The protein below binds the small molecule below.
Small molecule (SMILES): CC(=O)N[C@H]1[C@H](O[C@H]2[C@H](O)[C@@H](NC(C)=O)CO[C@@H]2CO)O[C@H](CO)[C@@H](O[C@@H]2O[C@H](CO)[C@@H](O)[C@H](O)[C@@H]2O)[C@@H]1O

Binding-site contacts:
Ligand atom O7 contacts residue ASN267 of chain 1.E at 3.5 Å (h-bond).
Ligand atom C8 contacts residue ASN267 of chain 1.E at 3.9 Å.
Ligand atom C8 contacts residue GLN408 of chain 1.E at 4.0 Å.
Ligand atom C5 contacts residue ASN267 of chain 1.E at 3.6 Å.
Ligand atom C8 contacts residue GLY407 of chain 1.E at 4.5 Å.
Ligand atom C4 contacts residue ASN267 of chain 1.E at 4.2 Å.
Ligand atom O6 contacts residue ILE288 of chain 1.E at 4.2 Å.
Ligand atom C3 contacts residue ASN267 of chain 1.E at 3.8 Å.
Ligand atom N2 contacts residue ASN267 of chain 1.E at 2.9 Å (h-bond).
Ligand atom C1 contacts residue ASN267 of chain 1.E at 1.4 Å.
Ligand atom C2 contacts residue ASN267 of chain 1.E at 2.5 Å.
Ligand atom C5 contacts residue ILE288 of chain 1.E at 4.3 Å (hydrophobic).
Ligand atom C7 contacts residue ASN267 of chain 1.E at 3.2 Å.
Ligand atom O5 contacts residue ASN267 of chain 1.E at 2.4 Å (h-bond).
Ligand atom O5 contacts residue ILE288 of chain 1.E at 3.5 Å.
Ligand atom C1 contacts residue ILE288 of chain 1.E at 4.0 Å (hydrophobic).
Ligand atom C6 contacts residue ILE288 of chain 1.E at 4.3 Å (hydrophobic).

Sequence of chain 1.E:
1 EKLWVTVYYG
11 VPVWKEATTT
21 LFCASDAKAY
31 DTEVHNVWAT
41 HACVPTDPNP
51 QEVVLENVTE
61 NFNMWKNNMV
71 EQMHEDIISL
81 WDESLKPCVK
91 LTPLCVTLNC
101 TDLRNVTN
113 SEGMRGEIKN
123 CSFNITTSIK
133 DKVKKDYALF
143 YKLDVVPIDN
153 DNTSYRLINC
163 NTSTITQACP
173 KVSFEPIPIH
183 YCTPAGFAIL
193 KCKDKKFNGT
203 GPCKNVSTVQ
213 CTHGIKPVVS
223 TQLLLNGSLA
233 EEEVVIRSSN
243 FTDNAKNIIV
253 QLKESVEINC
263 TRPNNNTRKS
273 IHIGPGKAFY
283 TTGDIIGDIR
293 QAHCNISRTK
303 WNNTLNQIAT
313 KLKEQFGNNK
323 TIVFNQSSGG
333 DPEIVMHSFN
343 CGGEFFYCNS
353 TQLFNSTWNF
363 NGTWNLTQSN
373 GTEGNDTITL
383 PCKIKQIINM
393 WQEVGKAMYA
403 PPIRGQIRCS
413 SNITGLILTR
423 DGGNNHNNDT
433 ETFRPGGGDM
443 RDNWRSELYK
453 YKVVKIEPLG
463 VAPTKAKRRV